Sequence of chain 1.A:
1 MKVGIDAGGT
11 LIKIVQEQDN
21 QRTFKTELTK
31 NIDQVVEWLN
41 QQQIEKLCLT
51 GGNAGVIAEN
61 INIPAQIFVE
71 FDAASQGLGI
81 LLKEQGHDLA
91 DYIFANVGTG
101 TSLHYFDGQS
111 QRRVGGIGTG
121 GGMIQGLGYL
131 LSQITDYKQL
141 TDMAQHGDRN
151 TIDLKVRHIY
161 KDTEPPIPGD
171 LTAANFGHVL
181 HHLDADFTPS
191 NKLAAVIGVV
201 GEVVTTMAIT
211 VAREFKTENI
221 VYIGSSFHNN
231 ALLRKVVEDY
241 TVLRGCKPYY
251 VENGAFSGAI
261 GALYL

Sequence of chain 1.C:
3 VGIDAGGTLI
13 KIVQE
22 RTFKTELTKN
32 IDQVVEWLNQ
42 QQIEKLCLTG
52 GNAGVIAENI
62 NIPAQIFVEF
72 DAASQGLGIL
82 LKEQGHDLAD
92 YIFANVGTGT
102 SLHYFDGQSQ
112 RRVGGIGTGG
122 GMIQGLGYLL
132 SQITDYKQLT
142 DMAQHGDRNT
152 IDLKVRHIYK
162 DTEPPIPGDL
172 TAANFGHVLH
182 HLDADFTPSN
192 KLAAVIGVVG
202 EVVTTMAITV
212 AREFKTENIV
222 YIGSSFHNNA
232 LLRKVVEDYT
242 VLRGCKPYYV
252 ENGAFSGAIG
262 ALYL

Binding-site contacts:
Ligand atom O01 contacts residue ADP1 of chain 1.K at 3.4 Å (h-bond).
Ligand atom C17 contacts residue ARG113 of chain 1.C at 3.6 Å.
Ligand atom O13 contacts residue ARG113 of chain 1.C at 2.9 Å (salt-bridge).
Ligand atom C06 contacts residue GLU70 of chain 1.C at 3.7 Å.
Ligand atom O01 contacts residue GLY100 of chain 1.C at 3.4 Å (h-bond).
Ligand atom O11 contacts residue GLY100 of chain 1.C at 3.2 Å.
Ligand atom O11 contacts residue THR101 of chain 1.C at 3.7 Å.
Ligand atom O25 contacts residue THR172 of chain 1.A at 3.4 Å (h-bond).
Ligand atom O05 contacts residue GLU70 of chain 1.C at 3.4 Å (salt-bridge).
Ligand atom C15 contacts residue ALA173 of chain 1.A at 3.6 Å (hydrophobic).
Ligand atom C20 contacts residue TYR240 of chain 1.A at 3.5 Å (hydrophobic).
Ligand atom O03 contacts residue ADP1 of chain 1.K at 2.8 Å (h-bond).
Ligand atom N19 contacts residue THR172 of chain 1.A at 3.0 Å (h-bond).
Ligand atom C22 contacts residue TYR240 of chain 1.A at 3.6 Å (hydrophobic).
Ligand atom O13 contacts residue THR101 of chain 1.C at 3.0 Å (h-bond).
Ligand atom O03 contacts residue GLU70 of chain 1.C at 3.5 Å (salt-bridge).
Ligand atom O13 contacts residue SER102 of chain 1.C at 3.5 Å.
Ligand atom C24 contacts residue GLU202 of chain 1.A at 3.4 Å.
Ligand atom O04 contacts residue ILE159 of chain 1.A at 3.6 Å.
Ligand atom C23 contacts residue GLU202 of chain 1.A at 3.3 Å.
Ligand atom O04 contacts residue ADP1 of chain 1.K at 3.0 Å (h-bond).
Ligand atom C08 contacts residue PHE71 of chain 1.C at 3.5 Å (hydrophobic).
Ligand atom O04 contacts residue GLY9 of chain 1.C at 3.5 Å (h-bond).
Ligand atom O18 contacts residue GLY116 of chain 1.C at 3.3 Å.
Ligand atom P02 contacts residue MG1 of chain 1.M at 3.4 Å.
Ligand atom O18 contacts residue ARG113 of chain 1.C at 2.9 Å (salt-bridge).
Ligand atom C26 contacts residue THR172 of chain 1.A at 3.6 Å.
Ligand atom C16 contacts residue THR172 of chain 1.A at 3.5 Å.
Ligand atom N14 contacts residue ALA173 of chain 1.A at 3.4 Å (h-bond).
Ligand atom C12 contacts residue THR101 of chain 1.C at 3.4 Å.
Ligand atom C22 contacts residue LEU171 of chain 1.A at 3.5 Å (hydrophobic).
Ligand atom N14 contacts residue THR101 of chain 1.C at 3.6 Å.
Ligand atom O03 contacts residue MG1 of chain 1.M at 1.9 Å.
Ligand atom O25 contacts residue LEU171 of chain 1.A at 3.7 Å.
Ligand atom O01 contacts residue THR99 of chain 1.C at 3.5 Å (h-bond).
Ligand atom C15 contacts residue THR101 of chain 1.C at 3.5 Å.
Ligand atom C20 contacts residue GLY116 of chain 1.C at 3.7 Å.
Ligand atom C16 contacts residue ARG113 of chain 1.C at 3.6 Å.
Ligand atom C24 contacts residue THR172 of chain 1.A at 3.7 Å.
Ligand atom P02 contacts residue ADP1 of chain 1.K at 3.2 Å.

A small-molecule ligand and the protein it binds are described below.
Small molecule (SMILES): COCCCCCNC(=O)CCNC(=O)[C@H](O)C(C)(C)COP(=O)(O)O